Sequence of chain 1.K:
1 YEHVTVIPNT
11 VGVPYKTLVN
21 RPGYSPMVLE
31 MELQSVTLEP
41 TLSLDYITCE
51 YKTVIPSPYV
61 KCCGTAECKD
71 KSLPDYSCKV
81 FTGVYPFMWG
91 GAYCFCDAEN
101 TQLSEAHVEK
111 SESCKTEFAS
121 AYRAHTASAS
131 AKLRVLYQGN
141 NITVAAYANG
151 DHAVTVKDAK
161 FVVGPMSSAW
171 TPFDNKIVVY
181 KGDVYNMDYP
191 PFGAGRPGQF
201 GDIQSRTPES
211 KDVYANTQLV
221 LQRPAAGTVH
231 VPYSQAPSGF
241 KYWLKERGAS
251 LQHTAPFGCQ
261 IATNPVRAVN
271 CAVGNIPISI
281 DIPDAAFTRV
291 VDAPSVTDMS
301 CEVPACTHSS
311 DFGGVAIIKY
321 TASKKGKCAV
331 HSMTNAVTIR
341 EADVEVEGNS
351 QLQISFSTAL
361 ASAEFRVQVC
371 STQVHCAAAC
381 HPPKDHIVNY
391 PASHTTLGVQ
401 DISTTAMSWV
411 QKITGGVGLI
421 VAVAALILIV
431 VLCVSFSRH

Sequence of chain 1.L:
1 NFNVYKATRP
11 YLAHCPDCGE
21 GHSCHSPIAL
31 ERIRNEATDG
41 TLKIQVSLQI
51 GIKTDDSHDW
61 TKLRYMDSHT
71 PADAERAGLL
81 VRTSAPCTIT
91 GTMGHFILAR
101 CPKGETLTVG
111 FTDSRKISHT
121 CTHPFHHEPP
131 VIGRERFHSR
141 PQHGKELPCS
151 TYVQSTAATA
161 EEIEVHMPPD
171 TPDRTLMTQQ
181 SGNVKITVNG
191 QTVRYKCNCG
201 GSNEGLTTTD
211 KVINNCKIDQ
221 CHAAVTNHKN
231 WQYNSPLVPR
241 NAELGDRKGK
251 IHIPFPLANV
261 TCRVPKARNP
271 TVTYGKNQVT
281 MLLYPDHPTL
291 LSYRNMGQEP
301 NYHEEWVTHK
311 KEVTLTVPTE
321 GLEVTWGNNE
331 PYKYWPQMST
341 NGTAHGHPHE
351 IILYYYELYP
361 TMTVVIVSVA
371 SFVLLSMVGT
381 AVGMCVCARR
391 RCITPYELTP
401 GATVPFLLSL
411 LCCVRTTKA

The protein below binds the small molecule below.
Small molecule (SMILES): CC(=O)N[C@@H]1[C@@H](O)[C@H](O)[C@@H](CO)O[C@H]1O

Binding-site contacts:
Ligand atom C1 contacts residue ASN259 of chain 1.L at 1.4 Å.
Ligand atom O7 contacts residue LYS181 of chain 1.K at 4.3 Å.
Ligand atom O7 contacts residue ASN259 of chain 1.L at 2.9 Å (h-bond).
Ligand atom C8 contacts residue ASN259 of chain 1.L at 4.4 Å.
Ligand atom O5 contacts residue ASN259 of chain 1.L at 2.3 Å (h-bond).
Ligand atom C3 contacts residue ASN259 of chain 1.L at 3.8 Å.
Ligand atom C7 contacts residue ASN259 of chain 1.L at 3.1 Å.
Ligand atom C5 contacts residue ASN259 of chain 1.L at 3.7 Å.
Ligand atom O7 contacts residue THR116 of chain 1.K at 3.9 Å.
Ligand atom O6 contacts residue ASN259 of chain 1.L at 4.2 Å.
Ligand atom N2 contacts residue ASN259 of chain 1.L at 2.9 Å (h-bond).
Ligand atom C8 contacts residue LYS181 of chain 1.K at 4.3 Å.
Ligand atom C4 contacts residue ASN259 of chain 1.L at 4.2 Å.
Ligand atom C2 contacts residue ASN259 of chain 1.L at 2.4 Å.